Sequence of chain 1.G:
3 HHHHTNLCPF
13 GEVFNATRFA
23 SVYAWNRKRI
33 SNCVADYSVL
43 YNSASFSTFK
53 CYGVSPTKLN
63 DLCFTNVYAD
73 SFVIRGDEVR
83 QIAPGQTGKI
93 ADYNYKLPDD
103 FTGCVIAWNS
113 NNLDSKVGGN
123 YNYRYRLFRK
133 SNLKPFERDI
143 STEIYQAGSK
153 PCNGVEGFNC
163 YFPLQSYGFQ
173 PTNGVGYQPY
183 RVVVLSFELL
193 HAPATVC

Binding-site contacts:
Ligand atom C8 contacts residue LEU42 of chain 1.G at 4.3 Å (hydrophobic).
Ligand atom C7 contacts residue PG41 of chain 1.DA at 3.9 Å.
Ligand atom C5 contacts residue ASN17 of chain 1.G at 3.5 Å.
Ligand atom C1 contacts residue ASN17 of chain 1.G at 1.4 Å.
Ligand atom N2 contacts residue ASN17 of chain 1.G at 3.1 Å (h-bond).
Ligand atom C7 contacts residue ASN17 of chain 1.G at 3.5 Å.
Ligand atom N2 contacts residue PG41 of chain 1.DA at 3.3 Å.
Ligand atom C6 contacts residue ASN17 of chain 1.G at 4.5 Å.
Ligand atom C3 contacts residue ASN17 of chain 1.G at 3.8 Å.
Ligand atom C8 contacts residue PHE16 of chain 1.G at 3.8 Å (hydrophobic).
Ligand atom C8 contacts residue PG41 of chain 1.DA at 3.7 Å.
Ligand atom O4 contacts residue PG41 of chain 1.DA at 4.4 Å.
Ligand atom C4 contacts residue PG41 of chain 1.DA at 4.5 Å.
Ligand atom C4 contacts residue ASN17 of chain 1.G at 4.1 Å.
Ligand atom C7 contacts residue GLY13 of chain 1.G at 3.8 Å.
Ligand atom O7 contacts residue PHE12 of chain 1.G at 3.9 Å.
Ligand atom O5 contacts residue PG41 of chain 1.DA at 4.3 Å.
Ligand atom C3 contacts residue PG41 of chain 1.DA at 3.5 Å.
Ligand atom O6 contacts residue PG41 of chain 1.DA at 4.0 Å.
Ligand atom O5 contacts residue ASN17 of chain 1.G at 2.2 Å (h-bond).
Ligand atom O7 contacts residue GLY13 of chain 1.G at 2.9 Å.
Ligand atom O7 contacts residue ASN17 of chain 1.G at 3.5 Å (h-bond).
Ligand atom C8 contacts residue GLY13 of chain 1.G at 4.0 Å.
Ligand atom O3 contacts residue PG41 of chain 1.DA at 3.1 Å (h-bond).
Ligand atom C8 contacts residue PHE12 of chain 1.G at 3.7 Å (hydrophobic).
Ligand atom C7 contacts residue PHE12 of chain 1.G at 4.2 Å (hydrophobic).
Ligand atom C2 contacts residue PG41 of chain 1.DA at 3.8 Å.
Ligand atom C1 contacts residue PG41 of chain 1.DA at 3.7 Å.
Ligand atom C2 contacts residue ASN17 of chain 1.G at 2.5 Å.

This small molecule binds to this protein.
Small molecule (SMILES): CC(=O)N[C@H]1[C@H](O[C@H]2[C@H](O)[C@@H](NC(C)=O)CO[C@@H]2CO[C@@H]2O[C@@H](C)[C@@H](O)[C@@H](O)[C@@H]2O)O[C@H](CO)[C@@H](O[C@@H]2O[C@H](CO[C@H]3O[C@H](CO)[C@@H](O)[C@H](O)[C@@H]3O)[C@@H](O)[C@H](O)[C@@H]2O)[C@@H]1O